Binding-site contacts:
Ligand atom C6 contacts residue THR164 of chain 1.A at 3.6 Å.
Ligand atom O7 contacts residue ASN162 of chain 1.A at 3.3 Å (h-bond).
Ligand atom O5 contacts residue ASN165 of chain 1.A at 3.3 Å.
Ligand atom O5 contacts residue ASN162 of chain 1.A at 2.4 Å (h-bond).
Ligand atom C1 contacts residue ASN165 of chain 1.A at 4.2 Å.
Ligand atom N2 contacts residue THR164 of chain 1.A at 4.4 Å.
Ligand atom O6 contacts residue ASN165 of chain 1.A at 3.2 Å (h-bond).
Ligand atom C5 contacts residue ASN165 of chain 1.A at 4.0 Å.
Ligand atom C5 contacts residue THR164 of chain 1.A at 3.5 Å.
Ligand atom O6 contacts residue THR164 of chain 1.A at 4.4 Å.
Ligand atom C1 contacts residue ASN162 of chain 1.A at 1.4 Å.
Ligand atom C3 contacts residue ASN162 of chain 1.A at 3.8 Å.
Ligand atom C2 contacts residue THR164 of chain 1.A at 4.1 Å.
Ligand atom C7 contacts residue ASN162 of chain 1.A at 3.4 Å.
Ligand atom C6 contacts residue ASN162 of chain 1.A at 4.4 Å.
Ligand atom O5 contacts residue THR164 of chain 1.A at 3.3 Å (h-bond).
Ligand atom C6 contacts residue ASN165 of chain 1.A at 3.6 Å.
Ligand atom N2 contacts residue ASN162 of chain 1.A at 3.0 Å (h-bond).
Ligand atom C4 contacts residue ASN162 of chain 1.A at 4.2 Å.
Ligand atom C2 contacts residue ASN162 of chain 1.A at 2.5 Å.
Ligand atom C1 contacts residue THR164 of chain 1.A at 3.0 Å.
Ligand atom C5 contacts residue ASN162 of chain 1.A at 3.7 Å.

Sequence of chain 1.A:
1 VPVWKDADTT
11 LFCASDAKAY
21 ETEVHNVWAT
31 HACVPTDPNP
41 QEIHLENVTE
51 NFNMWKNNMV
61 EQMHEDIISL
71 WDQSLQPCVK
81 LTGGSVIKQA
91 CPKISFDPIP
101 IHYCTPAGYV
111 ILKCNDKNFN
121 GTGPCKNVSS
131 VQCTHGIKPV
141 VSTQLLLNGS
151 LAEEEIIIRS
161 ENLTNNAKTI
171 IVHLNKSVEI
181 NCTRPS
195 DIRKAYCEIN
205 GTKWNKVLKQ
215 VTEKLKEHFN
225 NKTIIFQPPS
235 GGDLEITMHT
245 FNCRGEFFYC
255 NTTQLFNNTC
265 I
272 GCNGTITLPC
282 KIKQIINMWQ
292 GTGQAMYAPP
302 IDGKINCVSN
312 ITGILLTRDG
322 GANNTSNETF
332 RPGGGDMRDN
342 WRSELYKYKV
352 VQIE

This small molecule binds to this protein.
Small molecule (SMILES): CC(=O)N[C@@H]1[C@@H](O)[C@H](O)[C@@H](CO)O[C@H]1O